Sequence of chain 2.C:
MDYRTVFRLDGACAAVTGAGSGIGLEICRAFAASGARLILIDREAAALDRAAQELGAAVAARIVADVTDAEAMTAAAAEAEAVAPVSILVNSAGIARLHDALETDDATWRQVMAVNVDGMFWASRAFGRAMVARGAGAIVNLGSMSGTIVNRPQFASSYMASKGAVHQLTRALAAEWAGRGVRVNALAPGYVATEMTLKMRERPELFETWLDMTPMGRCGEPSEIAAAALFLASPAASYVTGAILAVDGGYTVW

The protein below binds the small molecule below.
Small molecule (SMILES): CCC[C@H](O)CO

Binding-site contacts:
Ligand atom C4 contacts residue TYR159 of chain 2.C at 4.1 Å (hydrophobic).
Ligand atom C3 contacts residue ASN151 of chain 2.C at 4.2 Å.
Ligand atom C3 contacts residue TYR191 of chain 2.C at 3.9 Å (hydrophobic).
Ligand atom C2 contacts residue TYR191 of chain 2.C at 4.1 Å (hydrophobic).
Ligand atom C2 contacts residue TYR159 of chain 2.C at 4.4 Å (hydrophobic).
Ligand atom O2 contacts residue MET196 of chain 2.C at 4.0 Å.
Ligand atom C1 contacts residue ASN151 of chain 2.C at 4.0 Å.
Ligand atom C2 contacts residue NAD1 of chain 2.P at 4.0 Å.
Ligand atom O2 contacts residue THR197 of chain 2.C at 3.9 Å.
Ligand atom C1 contacts residue SER146 of chain 2.C at 3.5 Å.
Ligand atom O1 contacts residue ASN151 of chain 2.C at 3.9 Å.
Ligand atom O1 contacts residue MET145 of chain 2.C at 4.0 Å.
Ligand atom C5 contacts residue GLN154 of chain 2.C at 4.0 Å.
Ligand atom C4 contacts residue ALA96 of chain 2.C at 4.3 Å (hydrophobic).
Ligand atom O1 contacts residue PRO189 of chain 2.C at 4.3 Å.
Ligand atom O1 contacts residue TYR191 of chain 2.C at 4.1 Å.
Ligand atom C5 contacts residue ASN151 of chain 2.C at 4.3 Å.
Ligand atom C1 contacts residue TYR191 of chain 2.C at 4.5 Å (hydrophobic).
Ligand atom O1 contacts residue GLY190 of chain 2.C at 4.3 Å.
Ligand atom C1 contacts residue SER144 of chain 2.C at 3.8 Å.
Ligand atom C2 contacts residue THR197 of chain 2.C at 4.3 Å.
Ligand atom O1 contacts residue SER146 of chain 2.C at 3.7 Å.
Ligand atom C1 contacts residue NAD1 of chain 2.P at 4.1 Å.
Ligand atom C5 contacts residue LEU98 of chain 2.C at 4.2 Å (hydrophobic).
Ligand atom O1 contacts residue NAD1 of chain 2.P at 3.7 Å.
Ligand atom O2 contacts residue TYR159 of chain 2.C at 3.7 Å.
Ligand atom C1 contacts residue TYR159 of chain 2.C at 3.5 Å (hydrophobic).
Ligand atom O1 contacts residue SER144 of chain 2.C at 3.5 Å (h-bond).
Ligand atom O2 contacts residue NAD1 of chain 2.P at 3.6 Å (h-bond).